Sequence of chain 2.B:
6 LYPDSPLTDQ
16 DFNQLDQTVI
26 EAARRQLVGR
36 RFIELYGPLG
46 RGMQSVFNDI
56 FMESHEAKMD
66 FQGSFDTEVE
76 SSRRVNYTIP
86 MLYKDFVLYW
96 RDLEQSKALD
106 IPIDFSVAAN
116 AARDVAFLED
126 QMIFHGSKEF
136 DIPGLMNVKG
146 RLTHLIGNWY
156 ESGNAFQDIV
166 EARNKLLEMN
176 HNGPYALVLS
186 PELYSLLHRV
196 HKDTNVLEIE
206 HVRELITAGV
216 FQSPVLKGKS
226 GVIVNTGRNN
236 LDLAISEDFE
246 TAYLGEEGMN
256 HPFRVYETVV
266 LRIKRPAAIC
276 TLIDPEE

Binding-site contacts:
Ligand atom CG2 contacts residue ARG35 of chain 2.B at 3.4 Å.
Ligand atom CD1 contacts residue ARG29 of chain 2.B at 3.5 Å.
Ligand atom CA contacts residue ASP243 of chain 2.B at 3.5 Å.
Ligand atom C contacts residue GLU39 of chain 2.B at 3.6 Å.
Ligand atom CD contacts residue ARG36 of chain 2.B at 3.7 Å.
Ligand atom O contacts residue PRO43 of chain 2.B at 3.8 Å.
Ligand atom CG2 contacts residue PRO43 of chain 2.B at 3.8 Å (hydrophobic).
Ligand atom CG1 contacts residue ASP243 of chain 2.B at 3.2 Å.
Ligand atom O contacts residue ARG35 of chain 2.B at 2.7 Å (salt-bridge).
Ligand atom CG1 contacts residue ARG36 of chain 2.B at 4.0 Å.
Ligand atom O contacts residue ARG35 of chain 2.B at 4.0 Å.
Ligand atom CG contacts residue ARG36 of chain 2.B at 3.8 Å.
Ligand atom O contacts residue ILE25 of chain 2.B at 3.8 Å.
Ligand atom C contacts residue ASP243 of chain 2.B at 3.5 Å.
Ligand atom CG2 contacts residue ARG36 of chain 2.B at 4.1 Å.
Ligand atom O contacts residue ARG29 of chain 2.B at 3.2 Å (salt-bridge).
Ligand atom N contacts residue PRO43 of chain 2.B at 4.0 Å.
Ligand atom CB contacts residue ASP243 of chain 2.B at 4.0 Å.
Ligand atom CD contacts residue GLU39 of chain 2.B at 3.2 Å.
Ligand atom CA contacts residue ARG29 of chain 2.B at 3.8 Å.
Ligand atom CB contacts residue ARG36 of chain 2.B at 3.4 Å.
Ligand atom C contacts residue ARG35 of chain 2.B at 3.9 Å.
Ligand atom CD1 contacts residue LEU40 of chain 2.B at 3.6 Å (hydrophobic).
Ligand atom CD1 contacts residue ARG36 of chain 2.B at 3.6 Å.
Ligand atom N contacts residue ARG29 of chain 2.B at 4.2 Å.
Ligand atom C contacts residue ASP243 of chain 2.B at 3.8 Å.
Ligand atom OE1 contacts residue GLU39 of chain 2.B at 3.1 Å (salt-bridge).
Ligand atom OE1 contacts residue PHE37 of chain 2.B at 3.7 Å.
Ligand atom CD1 contacts residue ARG35 of chain 2.B at 4.0 Å.
Ligand atom CA contacts residue ASP243 of chain 2.B at 3.6 Å.
Ligand atom C contacts residue ARG29 of chain 2.B at 3.9 Å.
Ligand atom N contacts residue ASP243 of chain 2.B at 2.6 Å (salt-bridge).
Ligand atom N contacts residue ARG35 of chain 2.B at 4.0 Å.
Ligand atom N contacts residue ASP243 of chain 2.B at 3.2 Å (salt-bridge).
Ligand atom OE1 contacts residue ARG36 of chain 2.B at 2.9 Å (salt-bridge).
Ligand atom NE2 contacts residue GLU39 of chain 2.B at 2.9 Å (salt-bridge).
Ligand atom CD2 contacts residue LEU40 of chain 2.B at 4.1 Å (hydrophobic).
Ligand atom O contacts residue ASP243 of chain 2.B at 4.1 Å.
Ligand atom O contacts residue GLU39 of chain 2.B at 3.0 Å (salt-bridge).
Ligand atom CA contacts residue ARG29 of chain 2.B at 4.1 Å.

A small-molecule ligand and the protein it binds are described below.
Small molecule (SMILES): CC[C@H](C)[C@H](NC(=O)[C@H](CC(C)C)NC(=O)[C@H](CO)NC(=O)CNC(=O)[C@@H](NC(=O)[C@@H](N)[C@@H](C)O)C(C)C)C(=O)N[C@H](C=O)CCC(N)=O